Sequence of chain 12.A:
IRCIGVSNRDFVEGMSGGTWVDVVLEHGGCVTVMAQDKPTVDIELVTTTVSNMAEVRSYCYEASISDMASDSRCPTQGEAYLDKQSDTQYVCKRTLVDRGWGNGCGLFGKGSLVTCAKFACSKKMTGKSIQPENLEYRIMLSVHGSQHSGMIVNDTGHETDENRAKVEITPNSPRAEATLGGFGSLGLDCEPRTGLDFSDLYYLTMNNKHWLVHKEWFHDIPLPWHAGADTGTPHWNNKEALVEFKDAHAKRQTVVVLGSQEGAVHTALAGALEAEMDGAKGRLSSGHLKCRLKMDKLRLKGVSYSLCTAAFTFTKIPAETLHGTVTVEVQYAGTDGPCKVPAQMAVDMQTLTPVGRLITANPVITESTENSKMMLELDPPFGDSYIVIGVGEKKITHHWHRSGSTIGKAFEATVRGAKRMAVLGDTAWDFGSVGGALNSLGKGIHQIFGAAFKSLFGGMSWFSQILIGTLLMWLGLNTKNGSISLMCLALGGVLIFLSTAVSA

Binding-site contacts:
Ligand atom C3 contacts residue ASN154 of chain 12.A at 3.9 Å.
Ligand atom C2 contacts residue ASN154 of chain 12.A at 2.5 Å.
Ligand atom C7 contacts residue THR160 of chain 12.A at 3.4 Å.
Ligand atom O5 contacts residue HIS158 of chain 12.A at 3.8 Å.
Ligand atom O7 contacts residue ASP161 of chain 12.A at 3.7 Å.
Ligand atom C6 contacts residue HIS158 of chain 12.A at 4.0 Å.
Ligand atom C8 contacts residue VAL153 of chain 12.A at 4.4 Å (hydrophobic).
Ligand atom C5 contacts residue ASN154 of chain 12.A at 3.8 Å.
Ligand atom C8 contacts residue ILE152 of chain 12.A at 4.3 Å (hydrophobic).
Ligand atom O7 contacts residue THR160 of chain 12.A at 2.5 Å.
Ligand atom C3 contacts residue THR160 of chain 12.A at 3.9 Å.
Ligand atom C1 contacts residue THR160 of chain 12.A at 3.0 Å.
Ligand atom C2 contacts residue THR160 of chain 12.A at 2.7 Å.
Ligand atom N2 contacts residue ASN154 of chain 12.A at 3.0 Å (h-bond).
Ligand atom C5 contacts residue THR160 of chain 12.A at 3.7 Å.
Ligand atom C8 contacts residue ASN154 of chain 12.A at 4.1 Å.
Ligand atom O6 contacts residue HIS158 of chain 12.A at 3.4 Å (h-bond).
Ligand atom O3 contacts residue THR160 of chain 12.A at 4.3 Å.
Ligand atom C4 contacts residue ASN154 of chain 12.A at 4.3 Å.
Ligand atom O5 contacts residue ASN154 of chain 12.A at 2.4 Å (h-bond).
Ligand atom C1 contacts residue ASN154 of chain 12.A at 1.6 Å.
Ligand atom C4 contacts residue THR160 of chain 12.A at 3.6 Å.
Ligand atom C6 contacts residue THR160 of chain 12.A at 3.7 Å.
Ligand atom N2 contacts residue THR160 of chain 12.A at 3.5 Å.
Ligand atom C7 contacts residue ASN154 of chain 12.A at 3.0 Å.
Ligand atom O7 contacts residue ASN154 of chain 12.A at 2.7 Å (h-bond).
Ligand atom O5 contacts residue THR160 of chain 12.A at 3.2 Å.

A protein and the small-molecule ligand that binds it are described below.
Small molecule (SMILES): CC(=O)N[C@@H]1[C@@H](O)[C@H](O)[C@@H](CO)O[C@H]1O